Sequence of chain 1.N:
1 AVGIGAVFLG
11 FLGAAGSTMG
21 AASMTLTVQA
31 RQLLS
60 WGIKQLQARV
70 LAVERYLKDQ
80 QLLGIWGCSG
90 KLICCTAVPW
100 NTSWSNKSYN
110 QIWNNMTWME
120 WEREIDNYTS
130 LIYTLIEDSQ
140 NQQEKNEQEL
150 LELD

Sequence of chain 1.M:
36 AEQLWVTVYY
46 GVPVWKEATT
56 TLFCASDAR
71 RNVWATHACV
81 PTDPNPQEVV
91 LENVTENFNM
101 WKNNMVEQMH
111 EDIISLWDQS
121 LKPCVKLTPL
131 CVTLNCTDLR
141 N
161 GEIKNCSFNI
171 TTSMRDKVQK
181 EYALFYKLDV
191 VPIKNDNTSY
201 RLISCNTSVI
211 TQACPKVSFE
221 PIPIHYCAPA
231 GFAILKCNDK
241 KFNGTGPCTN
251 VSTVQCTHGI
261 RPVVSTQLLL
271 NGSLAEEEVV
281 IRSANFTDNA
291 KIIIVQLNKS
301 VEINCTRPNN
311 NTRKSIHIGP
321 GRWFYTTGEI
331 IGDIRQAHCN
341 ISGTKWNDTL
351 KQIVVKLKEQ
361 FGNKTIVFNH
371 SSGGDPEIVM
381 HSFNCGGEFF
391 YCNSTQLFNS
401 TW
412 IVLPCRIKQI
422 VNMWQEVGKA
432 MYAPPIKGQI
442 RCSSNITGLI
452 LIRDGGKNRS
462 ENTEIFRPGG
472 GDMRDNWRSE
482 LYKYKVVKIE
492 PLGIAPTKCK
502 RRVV

A small-molecule ligand and the protein it binds are described below.
Small molecule (SMILES): CC(=O)N[C@H]1[C@H](O[C@H]2[C@H](O)[C@@H](NC(C)=O)CO[C@@H]2CO)O[C@H](CO)[C@@H](O[C@@H]2O[C@H](CO[C@H]3O[C@H](CO)[C@@H](O)[C@H](O)[C@@H]3O)[C@@H](O)[C@H](O[C@H]3O[C@H](CO)[C@@H](O)[C@H](O)[C@@H]3O)[C@@H]2O)[C@@H]1O

Sequence of chain 1.O:
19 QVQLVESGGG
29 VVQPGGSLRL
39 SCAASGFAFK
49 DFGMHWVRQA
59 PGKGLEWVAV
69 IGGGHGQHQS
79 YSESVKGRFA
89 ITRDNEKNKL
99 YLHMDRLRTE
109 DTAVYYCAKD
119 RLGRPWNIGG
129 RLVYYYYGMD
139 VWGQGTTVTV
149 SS

Binding-site contacts:
Ligand atom C2 contacts residue PRO123 of chain 1.O at 3.9 Å (hydrophobic).
Ligand atom O7 contacts residue ARG122 of chain 1.O at 3.8 Å.
Ligand atom O5 contacts residue TRP124 of chain 1.O at 4.1 Å.
Ligand atom C1 contacts residue GLY16 of chain 1.N at 4.2 Å.
Ligand atom O6 contacts residue ASN125 of chain 1.O at 3.0 Å (h-bond).
Ligand atom O7 contacts residue LEU130 of chain 1.O at 3.1 Å.
Ligand atom C2 contacts residue ASN93 of chain 1.M at 2.2 Å.
Ligand atom C7 contacts residue TRP124 of chain 1.O at 4.0 Å (hydrophobic).
Ligand atom O5 contacts residue TRP124 of chain 1.O at 4.0 Å.
Ligand atom C7 contacts residue ASN93 of chain 1.M at 3.0 Å.
Ligand atom C5 contacts residue ASN93 of chain 1.M at 3.7 Å.
Ligand atom C3 contacts residue PRO123 of chain 1.O at 4.0 Å (hydrophobic).
Ligand atom C8 contacts residue ARG122 of chain 1.O at 3.7 Å.
Ligand atom N2 contacts residue PRO123 of chain 1.O at 3.7 Å.
Ligand atom C7 contacts residue ARG122 of chain 1.O at 4.1 Å.
Ligand atom O7 contacts residue PRO123 of chain 1.O at 2.7 Å (h-bond).
Ligand atom O5 contacts residue GLY16 of chain 1.N at 3.6 Å (h-bond).
Ligand atom C3 contacts residue TRP124 of chain 1.O at 3.8 Å (hydrophobic).
Ligand atom O7 contacts residue TRP124 of chain 1.O at 3.1 Å (h-bond).
Ligand atom C3 contacts residue TRP124 of chain 1.O at 4.1 Å (hydrophobic).
Ligand atom C5 contacts residue TRP124 of chain 1.O at 3.8 Å (hydrophobic).
Ligand atom C1 contacts residue TRP124 of chain 1.O at 4.0 Å (hydrophobic).
Ligand atom C3 contacts residue ASN93 of chain 1.M at 3.6 Å.
Ligand atom O5 contacts residue ASN93 of chain 1.M at 2.4 Å (h-bond).
Ligand atom C7 contacts residue PRO123 of chain 1.O at 3.4 Å (hydrophobic).
Ligand atom O3 contacts residue PRO123 of chain 1.O at 3.0 Å (h-bond).
Ligand atom C8 contacts residue ASN93 of chain 1.M at 3.7 Å.
Ligand atom C4 contacts residue ASN93 of chain 1.M at 4.1 Å.
Ligand atom C8 contacts residue PRO123 of chain 1.O at 3.7 Å (hydrophobic).
Ligand atom O5 contacts residue SER17 of chain 1.N at 3.7 Å.
Ligand atom C8 contacts residue GLU92 of chain 1.M at 3.2 Å.
Ligand atom O6 contacts residue TRP124 of chain 1.O at 4.0 Å.
Ligand atom O2 contacts residue ILE126 of chain 1.O at 3.8 Å.
Ligand atom O3 contacts residue TRP124 of chain 1.O at 3.4 Å (h-bond).
Ligand atom C1 contacts residue ASN93 of chain 1.M at 1.4 Å.
Ligand atom C6 contacts residue ASN125 of chain 1.O at 3.7 Å.
Ligand atom C2 contacts residue TRP124 of chain 1.O at 3.6 Å (hydrophobic).
Ligand atom C4 contacts residue TRP124 of chain 1.O at 3.8 Å (hydrophobic).
Ligand atom O7 contacts residue ASN93 of chain 1.M at 3.4 Å (h-bond).
Ligand atom N2 contacts residue ASN93 of chain 1.M at 2.6 Å (h-bond).